The small molecule below binds the protein below.
Small molecule (SMILES): Cc1ncc(-c2ccnc(Nc3ccc(S(C)(=O)=O)cc3)n2)n1C(C)C

Binding-site contacts:
Ligand atom C13 contacts residue ILE14 of chain 1.C at 3.3 Å (hydrophobic).
Ligand atom C6 contacts residue LEU138 of chain 1.C at 3.7 Å (hydrophobic).
Ligand atom N2 contacts residue GLU85 of chain 1.C at 3.6 Å.
Ligand atom C14 contacts residue GLN89 of chain 1.C at 3.8 Å.
Ligand atom C15 contacts residue ILE14 of chain 1.C at 3.7 Å (hydrophobic).
Ligand atom N4 contacts residue LEU138 of chain 1.C at 3.6 Å.
Ligand atom C1 contacts residue ASP149 of chain 1.C at 3.5 Å.
Ligand atom O2 contacts residue LYS93 of chain 1.C at 3.3 Å.
Ligand atom C2 contacts residue VAL22 of chain 1.C at 3.8 Å (hydrophobic).
Ligand atom C5 contacts residue LEU138 of chain 1.C at 3.6 Å (hydrophobic).
Ligand atom C8 contacts residue LEU87 of chain 1.C at 3.8 Å (hydrophobic).
Ligand atom C2 contacts residue LYS37 of chain 1.C at 3.7 Å.
Ligand atom C1 contacts residue GLY17 of chain 1.C at 3.6 Å.
Ligand atom C13 contacts residue LYS93 of chain 1.C at 3.4 Å.
Ligand atom C7 contacts residue ALA35 of chain 1.C at 3.7 Å (hydrophobic).
Ligand atom C15 contacts residue LEU87 of chain 1.C at 3.2 Å (hydrophobic).
Ligand atom N2 contacts residue LEU87 of chain 1.C at 3.1 Å (h-bond).
Ligand atom C18 contacts residue GLN135 of chain 1.C at 3.6 Å.
Ligand atom C6 contacts residue ALA35 of chain 1.C at 3.8 Å (hydrophobic).
Ligand atom C9 contacts residue LEU87 of chain 1.C at 3.3 Å (hydrophobic).
Ligand atom O2 contacts residue GLN89 of chain 1.C at 3.8 Å.
Ligand atom O2 contacts residue ASP90 of chain 1.C at 3.1 Å (salt-bridge).
Ligand atom S1 contacts residue ASP90 of chain 1.C at 3.9 Å.
Ligand atom N3 contacts residue ILE14 of chain 1.C at 3.7 Å.
Ligand atom C14 contacts residue HIS88 of chain 1.C at 3.5 Å.
Ligand atom S1 contacts residue LYS93 of chain 1.C at 3.8 Å.
Ligand atom C7 contacts residue GLU85 of chain 1.C at 3.1 Å.
Ligand atom N2 contacts residue ALA35 of chain 1.C at 3.7 Å.
Ligand atom C15 contacts residue HIS88 of chain 1.C at 3.6 Å.
Ligand atom N1 contacts residue LYS37 of chain 1.C at 3.0 Å.
Ligand atom C3 contacts residue PHE84 of chain 1.C at 3.7 Å (hydrophobic).
Ligand atom C7 contacts residue LEU138 of chain 1.C at 3.7 Å (hydrophobic).
Ligand atom N2 contacts residue LEU138 of chain 1.C at 3.7 Å.
Ligand atom C8 contacts residue LEU138 of chain 1.C at 3.6 Å (hydrophobic).
Ligand atom C1 contacts residue LYS37 of chain 1.C at 3.7 Å.
Ligand atom C9 contacts residue ILE14 of chain 1.C at 3.7 Å (hydrophobic).
Ligand atom C13 contacts residue ASP90 of chain 1.C at 3.4 Å.
Ligand atom O1 contacts residue LYS93 of chain 1.C at 3.5 Å (salt-bridge).
Ligand atom C7 contacts residue LEU87 of chain 1.C at 3.9 Å (hydrophobic).
Ligand atom N3 contacts residue LEU87 of chain 1.C at 2.8 Å (h-bond).

Sequence of chain 1.C:
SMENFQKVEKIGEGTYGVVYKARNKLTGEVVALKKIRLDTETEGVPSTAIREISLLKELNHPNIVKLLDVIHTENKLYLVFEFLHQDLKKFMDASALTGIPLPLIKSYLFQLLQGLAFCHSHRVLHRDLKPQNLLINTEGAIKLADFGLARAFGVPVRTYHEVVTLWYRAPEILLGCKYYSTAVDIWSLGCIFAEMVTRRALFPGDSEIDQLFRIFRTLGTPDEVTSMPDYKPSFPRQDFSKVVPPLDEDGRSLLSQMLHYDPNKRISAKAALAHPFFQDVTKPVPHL